Binding-site contacts:
Ligand atom C contacts residue ALA112 of chain 2.B at 3.8 Å (hydrophobic).
Ligand atom CA contacts residue GLY111 of chain 2.B at 4.5 Å.
Ligand atom C contacts residue THR110 of chain 2.B at 3.5 Å.
Ligand atom CB contacts residue ALA112 of chain 2.B at 4.0 Å (hydrophobic).
Ligand atom O contacts residue GLN114 of chain 2.B at 2.9 Å (h-bond).
Ligand atom C contacts residue GLY113 of chain 2.B at 4.0 Å.
Ligand atom CB contacts residue GLY111 of chain 2.B at 4.2 Å.
Ligand atom O contacts residue HIS115 of chain 2.B at 3.3 Å (h-bond).
Ligand atom CB contacts residue GLY303 of chain 2.B at 3.2 Å.
Ligand atom CA contacts residue GLY303 of chain 2.B at 4.0 Å.
Ligand atom OXT contacts residue GLN114 of chain 2.B at 4.5 Å.
Ligand atom CA contacts residue LYS87 of chain 2.B at 3.8 Å.
Ligand atom N contacts residue GLN114 of chain 2.B at 4.2 Å.
Ligand atom C contacts residue HIS115 of chain 2.B at 3.5 Å.
Ligand atom OXT contacts residue HIS115 of chain 2.B at 2.8 Å.
Ligand atom C contacts residue PLP1 of chain 2.E at 3.8 Å.
Ligand atom N contacts residue LYS87 of chain 2.B at 2.9 Å.
Ligand atom CB contacts residue PLP1 of chain 2.E at 3.0 Å.
Ligand atom C contacts residue GLY111 of chain 2.B at 3.6 Å.
Ligand atom O contacts residue ALA112 of chain 2.B at 3.1 Å (h-bond).
Ligand atom OXT contacts residue LYS87 of chain 2.B at 4.1 Å.
Ligand atom OXT contacts residue GLY111 of chain 2.B at 3.7 Å.
Ligand atom CA contacts residue ALA112 of chain 2.B at 4.1 Å (hydrophobic).
Ligand atom OXT contacts residue THR110 of chain 2.B at 3.3 Å (h-bond).
Ligand atom C contacts residue LYS87 of chain 2.B at 4.2 Å.
Ligand atom OXT contacts residue PLP1 of chain 2.E at 4.4 Å.
Ligand atom O contacts residue THR110 of chain 2.B at 3.0 Å (h-bond).
Ligand atom CA contacts residue PLP1 of chain 2.E at 2.4 Å.
Ligand atom N contacts residue GLY303 of chain 2.B at 3.9 Å.
Ligand atom C contacts residue GLN114 of chain 2.B at 4.0 Å.
Ligand atom O contacts residue GLY113 of chain 2.B at 2.8 Å (h-bond).
Ligand atom N contacts residue PLP1 of chain 2.E at 1.4 Å.
Ligand atom O contacts residue GLY111 of chain 2.B at 3.6 Å.

A protein and the small-molecule ligand that binds it are described below.
Small molecule (SMILES): N[C@@H](CO)C(=O)O

Sequence of chain 2.B:
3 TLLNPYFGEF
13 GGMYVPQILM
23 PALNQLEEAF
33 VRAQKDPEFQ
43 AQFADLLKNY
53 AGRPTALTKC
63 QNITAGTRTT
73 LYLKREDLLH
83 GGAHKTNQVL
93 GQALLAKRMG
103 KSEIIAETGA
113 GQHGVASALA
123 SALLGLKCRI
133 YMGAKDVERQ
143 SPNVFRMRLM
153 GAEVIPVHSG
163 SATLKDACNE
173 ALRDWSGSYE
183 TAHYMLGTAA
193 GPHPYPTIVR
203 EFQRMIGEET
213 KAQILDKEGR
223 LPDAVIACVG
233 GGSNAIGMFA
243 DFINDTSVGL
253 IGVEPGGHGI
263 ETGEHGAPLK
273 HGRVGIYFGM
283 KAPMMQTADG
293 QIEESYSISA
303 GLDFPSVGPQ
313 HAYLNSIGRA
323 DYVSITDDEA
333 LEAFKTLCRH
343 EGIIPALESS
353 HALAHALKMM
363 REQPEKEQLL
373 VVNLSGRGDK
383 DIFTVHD